Sequence of chain 25.F:
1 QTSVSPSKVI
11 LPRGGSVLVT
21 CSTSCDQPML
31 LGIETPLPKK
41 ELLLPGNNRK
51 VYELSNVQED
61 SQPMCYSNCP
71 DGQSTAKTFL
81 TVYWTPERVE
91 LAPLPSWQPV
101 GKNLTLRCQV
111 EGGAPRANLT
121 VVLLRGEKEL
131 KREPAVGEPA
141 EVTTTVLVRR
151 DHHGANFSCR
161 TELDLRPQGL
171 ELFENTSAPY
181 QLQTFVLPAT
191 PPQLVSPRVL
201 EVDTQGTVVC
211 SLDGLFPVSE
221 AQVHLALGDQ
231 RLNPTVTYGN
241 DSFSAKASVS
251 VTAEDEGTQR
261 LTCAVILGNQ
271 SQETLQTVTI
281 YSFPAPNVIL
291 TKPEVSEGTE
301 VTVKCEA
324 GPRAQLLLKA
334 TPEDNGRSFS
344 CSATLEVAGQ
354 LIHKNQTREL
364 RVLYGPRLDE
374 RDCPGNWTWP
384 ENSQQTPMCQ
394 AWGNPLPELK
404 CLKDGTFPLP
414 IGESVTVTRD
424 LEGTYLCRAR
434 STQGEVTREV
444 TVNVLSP

This small molecule binds to this protein.
Small molecule (SMILES): CC(=O)N[C@@H]1[C@@H](O)[C@H](O)[C@@H](CO)O[C@H]1O

Binding-site contacts:
Ligand atom C2 contacts residue ASN240 of chain 25.F at 2.5 Å.
Ligand atom C1 contacts residue ASN240 of chain 25.F at 1.5 Å.
Ligand atom O7 contacts residue ASN240 of chain 25.F at 3.0 Å (h-bond).
Ligand atom C3 contacts residue ASN240 of chain 25.F at 3.7 Å.
Ligand atom C5 contacts residue ASN240 of chain 25.F at 3.7 Å.
Ligand atom O7 contacts residue GLY239 of chain 25.F at 3.6 Å.
Ligand atom C4 contacts residue ASN240 of chain 25.F at 4.3 Å.
Ligand atom C8 contacts residue ASN240 of chain 25.F at 3.9 Å.
Ligand atom N2 contacts residue ASN240 of chain 25.F at 2.8 Å (h-bond).
Ligand atom C7 contacts residue ASN240 of chain 25.F at 3.2 Å.
Ligand atom O5 contacts residue ASN240 of chain 25.F at 2.4 Å (h-bond).